Binding-site contacts:
Ligand atom C4 contacts residue ASN494 of chain 1.B at 4.2 Å.
Ligand atom C5 contacts residue GLN519 of chain 1.B at 3.9 Å.
Ligand atom C3 contacts residue ASN494 of chain 1.B at 3.8 Å.
Ligand atom N2 contacts residue ASN494 of chain 1.B at 2.9 Å (h-bond).
Ligand atom C5 contacts residue PRO517 of chain 1.B at 3.2 Å (hydrophobic).
Ligand atom O5 contacts residue PRO517 of chain 1.B at 4.1 Å.
Ligand atom O6 contacts residue GLN519 of chain 1.B at 3.2 Å.
Ligand atom C6 contacts residue TYR518 of chain 1.B at 4.2 Å (hydrophobic).
Ligand atom C6 contacts residue PRO517 of chain 1.B at 3.3 Å (hydrophobic).
Ligand atom C8 contacts residue ASN494 of chain 1.B at 4.2 Å.
Ligand atom O5 contacts residue TYR518 of chain 1.B at 4.0 Å.
Ligand atom O7 contacts residue ASN494 of chain 1.B at 2.6 Å (h-bond).
Ligand atom O5 contacts residue GLN519 of chain 1.B at 3.3 Å (h-bond).
Ligand atom C6 contacts residue GLN519 of chain 1.B at 3.4 Å.
Ligand atom O4 contacts residue PRO517 of chain 1.B at 4.1 Å.
Ligand atom C8 contacts residue SER493 of chain 1.B at 4.2 Å.
Ligand atom C1 contacts residue ASN494 of chain 1.B at 1.4 Å.
Ligand atom C5 contacts residue ASN494 of chain 1.B at 3.7 Å.
Ligand atom O5 contacts residue ASN494 of chain 1.B at 2.4 Å (h-bond).
Ligand atom C2 contacts residue ASN494 of chain 1.B at 2.5 Å.
Ligand atom C1 contacts residue TYR518 of chain 1.B at 4.4 Å (hydrophobic).
Ligand atom C1 contacts residue GLN519 of chain 1.B at 3.9 Å.
Ligand atom C4 contacts residue PRO517 of chain 1.B at 4.2 Å (hydrophobic).
Ligand atom C7 contacts residue ASN494 of chain 1.B at 3.0 Å.
Ligand atom C5 contacts residue TYR518 of chain 1.B at 4.2 Å (hydrophobic).

Sequence of chain 1.B:
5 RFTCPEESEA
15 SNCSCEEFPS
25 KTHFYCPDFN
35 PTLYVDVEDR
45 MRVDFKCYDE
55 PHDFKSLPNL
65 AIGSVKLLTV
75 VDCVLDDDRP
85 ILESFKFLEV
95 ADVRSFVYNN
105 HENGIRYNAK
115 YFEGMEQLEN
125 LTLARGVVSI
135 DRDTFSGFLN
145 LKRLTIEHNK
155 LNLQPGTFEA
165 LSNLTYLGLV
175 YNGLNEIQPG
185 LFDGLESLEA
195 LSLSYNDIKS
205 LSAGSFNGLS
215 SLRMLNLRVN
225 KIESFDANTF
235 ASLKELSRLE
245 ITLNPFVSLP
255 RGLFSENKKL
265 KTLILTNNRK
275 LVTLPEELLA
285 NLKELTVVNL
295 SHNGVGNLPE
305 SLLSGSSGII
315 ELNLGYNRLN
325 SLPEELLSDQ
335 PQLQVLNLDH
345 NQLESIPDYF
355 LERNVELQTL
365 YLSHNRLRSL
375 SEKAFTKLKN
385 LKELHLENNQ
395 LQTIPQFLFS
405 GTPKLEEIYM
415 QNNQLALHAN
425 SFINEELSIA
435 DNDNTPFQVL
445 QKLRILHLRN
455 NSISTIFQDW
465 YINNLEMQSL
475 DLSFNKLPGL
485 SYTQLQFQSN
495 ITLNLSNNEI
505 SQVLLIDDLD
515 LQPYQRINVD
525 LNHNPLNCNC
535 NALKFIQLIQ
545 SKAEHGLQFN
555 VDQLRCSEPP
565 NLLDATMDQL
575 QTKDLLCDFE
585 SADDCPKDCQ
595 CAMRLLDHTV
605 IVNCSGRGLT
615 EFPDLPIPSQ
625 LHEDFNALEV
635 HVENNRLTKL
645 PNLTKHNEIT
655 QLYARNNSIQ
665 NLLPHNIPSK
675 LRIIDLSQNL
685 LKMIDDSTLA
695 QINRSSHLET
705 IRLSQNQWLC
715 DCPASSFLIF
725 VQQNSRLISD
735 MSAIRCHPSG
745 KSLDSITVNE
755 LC

This small molecule binds to this protein.
Small molecule (SMILES): CC(=O)N[C@H]1[C@H](O[C@H]2[C@H](O)[C@@H](NC(C)=O)CO[C@@H]2CO)O[C@H](CO)[C@@H](O[C@@H]2O[C@H](CO)[C@@H](O)[C@H](O)[C@@H]2O)[C@@H]1O